A small-molecule ligand and the protein it binds are described below.
Small molecule (SMILES): CC(=O)N[C@@H]1[C@@H](O)[C@H](O)[C@@H](CO)O[C@H]1O

Sequence of chain 1.C:
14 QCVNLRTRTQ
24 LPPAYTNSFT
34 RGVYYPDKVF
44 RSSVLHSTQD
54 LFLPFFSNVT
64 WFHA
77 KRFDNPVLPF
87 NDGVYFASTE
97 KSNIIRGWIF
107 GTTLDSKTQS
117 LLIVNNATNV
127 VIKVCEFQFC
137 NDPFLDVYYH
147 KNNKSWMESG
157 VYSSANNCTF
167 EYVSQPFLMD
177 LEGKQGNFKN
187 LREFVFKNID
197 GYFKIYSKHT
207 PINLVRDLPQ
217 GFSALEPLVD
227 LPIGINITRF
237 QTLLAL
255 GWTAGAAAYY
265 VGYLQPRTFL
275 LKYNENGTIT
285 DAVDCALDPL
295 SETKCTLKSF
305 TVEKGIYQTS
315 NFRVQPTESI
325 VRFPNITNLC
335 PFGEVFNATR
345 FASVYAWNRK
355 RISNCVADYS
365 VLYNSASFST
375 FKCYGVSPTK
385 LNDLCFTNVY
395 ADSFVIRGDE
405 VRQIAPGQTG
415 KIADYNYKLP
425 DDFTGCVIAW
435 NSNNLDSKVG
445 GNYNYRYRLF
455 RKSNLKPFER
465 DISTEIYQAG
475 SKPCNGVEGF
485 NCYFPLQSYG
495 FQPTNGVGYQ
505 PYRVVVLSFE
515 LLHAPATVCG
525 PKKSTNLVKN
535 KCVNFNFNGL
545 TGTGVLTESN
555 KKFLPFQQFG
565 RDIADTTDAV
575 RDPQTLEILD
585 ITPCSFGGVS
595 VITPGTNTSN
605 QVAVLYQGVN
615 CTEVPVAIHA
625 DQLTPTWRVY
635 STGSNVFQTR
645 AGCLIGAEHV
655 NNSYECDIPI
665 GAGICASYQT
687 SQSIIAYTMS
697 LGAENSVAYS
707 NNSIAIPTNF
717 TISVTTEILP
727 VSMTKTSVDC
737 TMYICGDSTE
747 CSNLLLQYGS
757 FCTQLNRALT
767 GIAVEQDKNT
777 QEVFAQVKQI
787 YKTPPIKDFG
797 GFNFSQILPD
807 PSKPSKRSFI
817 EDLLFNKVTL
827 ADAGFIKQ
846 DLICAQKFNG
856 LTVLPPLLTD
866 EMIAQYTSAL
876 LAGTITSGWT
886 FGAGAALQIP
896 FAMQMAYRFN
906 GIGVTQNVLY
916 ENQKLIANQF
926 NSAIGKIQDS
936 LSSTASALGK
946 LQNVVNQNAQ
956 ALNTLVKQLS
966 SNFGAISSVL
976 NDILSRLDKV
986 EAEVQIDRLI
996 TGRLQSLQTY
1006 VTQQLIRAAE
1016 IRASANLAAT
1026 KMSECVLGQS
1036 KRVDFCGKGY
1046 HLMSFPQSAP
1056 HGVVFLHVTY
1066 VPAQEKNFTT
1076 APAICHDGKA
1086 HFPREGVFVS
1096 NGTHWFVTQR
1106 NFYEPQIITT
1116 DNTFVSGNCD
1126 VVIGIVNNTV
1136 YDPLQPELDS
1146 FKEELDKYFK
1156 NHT

Binding-site contacts:
Ligand atom C5 contacts residue GLN578 of chain 1.C at 4.2 Å.
Ligand atom C6 contacts residue GLN578 of chain 1.C at 3.5 Å.
Ligand atom C3 contacts residue ASN329 of chain 1.C at 3.8 Å.
Ligand atom C1 contacts residue ASN329 of chain 1.C at 1.4 Å.
Ligand atom C5 contacts residue ASN329 of chain 1.C at 3.7 Å.
Ligand atom C2 contacts residue ASN329 of chain 1.C at 2.5 Å.
Ligand atom O6 contacts residue GLN578 of chain 1.C at 3.6 Å.
Ligand atom C4 contacts residue ASN329 of chain 1.C at 4.2 Å.
Ligand atom C7 contacts residue ASN329 of chain 1.C at 4.1 Å.
Ligand atom N2 contacts residue ASN329 of chain 1.C at 3.0 Å (h-bond).
Ligand atom O5 contacts residue ASN329 of chain 1.C at 2.3 Å (h-bond).
Ligand atom O5 contacts residue GLN578 of chain 1.C at 3.7 Å.